Sequence of chain 1.B:
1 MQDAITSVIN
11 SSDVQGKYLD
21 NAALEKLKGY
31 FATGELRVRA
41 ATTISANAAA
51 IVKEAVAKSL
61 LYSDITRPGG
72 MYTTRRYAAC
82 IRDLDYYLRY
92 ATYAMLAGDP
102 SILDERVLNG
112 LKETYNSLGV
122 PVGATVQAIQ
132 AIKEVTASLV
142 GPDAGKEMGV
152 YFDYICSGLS

Binding-site contacts:
Ligand atom CB contacts residue CYC1 of chain 1.O at 4.0 Å.
Ligand atom N contacts residue ASN110 of chain 1.B at 3.9 Å.
Ligand atom CG contacts residue CYC1 of chain 1.O at 3.4 Å.
Ligand atom N contacts residue LEU112 of chain 1.B at 4.4 Å.
Ligand atom C contacts residue ASN110 of chain 1.B at 3.8 Å.
Ligand atom OXT contacts residue LEU112 of chain 1.B at 4.2 Å.
Ligand atom NZ contacts residue PG41 of chain 1.N at 3.4 Å (h-bond).
Ligand atom O contacts residue ASN110 of chain 1.B at 4.2 Å.
Ligand atom N contacts residue GLY111 of chain 1.B at 3.9 Å.
Ligand atom O contacts residue CYC1 of chain 1.O at 4.2 Å.
Ligand atom OXT contacts residue VAL108 of chain 1.B at 2.9 Å (h-bond).
Ligand atom CE contacts residue CYC1 of chain 1.O at 3.2 Å.
Ligand atom O contacts residue ARG107 of chain 1.B at 4.2 Å.
Ligand atom OXT contacts residue CYC1 of chain 1.O at 4.1 Å.
Ligand atom CD contacts residue CYC1 of chain 1.O at 3.9 Å.
Ligand atom C contacts residue VAL108 of chain 1.B at 4.1 Å (hydrophobic).
Ligand atom N contacts residue CYC1 of chain 1.O at 4.3 Å.
Ligand atom OXT contacts residue ASN110 of chain 1.B at 3.5 Å (h-bond).
Ligand atom C contacts residue CYC1 of chain 1.O at 4.2 Å.
Ligand atom NZ contacts residue CYC1 of chain 1.O at 2.6 Å (h-bond).
Ligand atom N contacts residue THR115 of chain 1.B at 3.3 Å (h-bond).
Ligand atom CA contacts residue CYC1 of chain 1.O at 3.8 Å.

The protein below binds the small molecule below.
Small molecule (SMILES): N[C@@H](CCCC[NH3+])C(=O)O